The protein below binds the small molecule below.
Small molecule (SMILES): Nc1ncnc2c1ncn2[C@@H]1O[C@H](CO[P](=O)(O)O[P](=O)(O)CP(=O)(O)O)[C@@H](O)[C@H]1O

Sequence of chain 1.A:
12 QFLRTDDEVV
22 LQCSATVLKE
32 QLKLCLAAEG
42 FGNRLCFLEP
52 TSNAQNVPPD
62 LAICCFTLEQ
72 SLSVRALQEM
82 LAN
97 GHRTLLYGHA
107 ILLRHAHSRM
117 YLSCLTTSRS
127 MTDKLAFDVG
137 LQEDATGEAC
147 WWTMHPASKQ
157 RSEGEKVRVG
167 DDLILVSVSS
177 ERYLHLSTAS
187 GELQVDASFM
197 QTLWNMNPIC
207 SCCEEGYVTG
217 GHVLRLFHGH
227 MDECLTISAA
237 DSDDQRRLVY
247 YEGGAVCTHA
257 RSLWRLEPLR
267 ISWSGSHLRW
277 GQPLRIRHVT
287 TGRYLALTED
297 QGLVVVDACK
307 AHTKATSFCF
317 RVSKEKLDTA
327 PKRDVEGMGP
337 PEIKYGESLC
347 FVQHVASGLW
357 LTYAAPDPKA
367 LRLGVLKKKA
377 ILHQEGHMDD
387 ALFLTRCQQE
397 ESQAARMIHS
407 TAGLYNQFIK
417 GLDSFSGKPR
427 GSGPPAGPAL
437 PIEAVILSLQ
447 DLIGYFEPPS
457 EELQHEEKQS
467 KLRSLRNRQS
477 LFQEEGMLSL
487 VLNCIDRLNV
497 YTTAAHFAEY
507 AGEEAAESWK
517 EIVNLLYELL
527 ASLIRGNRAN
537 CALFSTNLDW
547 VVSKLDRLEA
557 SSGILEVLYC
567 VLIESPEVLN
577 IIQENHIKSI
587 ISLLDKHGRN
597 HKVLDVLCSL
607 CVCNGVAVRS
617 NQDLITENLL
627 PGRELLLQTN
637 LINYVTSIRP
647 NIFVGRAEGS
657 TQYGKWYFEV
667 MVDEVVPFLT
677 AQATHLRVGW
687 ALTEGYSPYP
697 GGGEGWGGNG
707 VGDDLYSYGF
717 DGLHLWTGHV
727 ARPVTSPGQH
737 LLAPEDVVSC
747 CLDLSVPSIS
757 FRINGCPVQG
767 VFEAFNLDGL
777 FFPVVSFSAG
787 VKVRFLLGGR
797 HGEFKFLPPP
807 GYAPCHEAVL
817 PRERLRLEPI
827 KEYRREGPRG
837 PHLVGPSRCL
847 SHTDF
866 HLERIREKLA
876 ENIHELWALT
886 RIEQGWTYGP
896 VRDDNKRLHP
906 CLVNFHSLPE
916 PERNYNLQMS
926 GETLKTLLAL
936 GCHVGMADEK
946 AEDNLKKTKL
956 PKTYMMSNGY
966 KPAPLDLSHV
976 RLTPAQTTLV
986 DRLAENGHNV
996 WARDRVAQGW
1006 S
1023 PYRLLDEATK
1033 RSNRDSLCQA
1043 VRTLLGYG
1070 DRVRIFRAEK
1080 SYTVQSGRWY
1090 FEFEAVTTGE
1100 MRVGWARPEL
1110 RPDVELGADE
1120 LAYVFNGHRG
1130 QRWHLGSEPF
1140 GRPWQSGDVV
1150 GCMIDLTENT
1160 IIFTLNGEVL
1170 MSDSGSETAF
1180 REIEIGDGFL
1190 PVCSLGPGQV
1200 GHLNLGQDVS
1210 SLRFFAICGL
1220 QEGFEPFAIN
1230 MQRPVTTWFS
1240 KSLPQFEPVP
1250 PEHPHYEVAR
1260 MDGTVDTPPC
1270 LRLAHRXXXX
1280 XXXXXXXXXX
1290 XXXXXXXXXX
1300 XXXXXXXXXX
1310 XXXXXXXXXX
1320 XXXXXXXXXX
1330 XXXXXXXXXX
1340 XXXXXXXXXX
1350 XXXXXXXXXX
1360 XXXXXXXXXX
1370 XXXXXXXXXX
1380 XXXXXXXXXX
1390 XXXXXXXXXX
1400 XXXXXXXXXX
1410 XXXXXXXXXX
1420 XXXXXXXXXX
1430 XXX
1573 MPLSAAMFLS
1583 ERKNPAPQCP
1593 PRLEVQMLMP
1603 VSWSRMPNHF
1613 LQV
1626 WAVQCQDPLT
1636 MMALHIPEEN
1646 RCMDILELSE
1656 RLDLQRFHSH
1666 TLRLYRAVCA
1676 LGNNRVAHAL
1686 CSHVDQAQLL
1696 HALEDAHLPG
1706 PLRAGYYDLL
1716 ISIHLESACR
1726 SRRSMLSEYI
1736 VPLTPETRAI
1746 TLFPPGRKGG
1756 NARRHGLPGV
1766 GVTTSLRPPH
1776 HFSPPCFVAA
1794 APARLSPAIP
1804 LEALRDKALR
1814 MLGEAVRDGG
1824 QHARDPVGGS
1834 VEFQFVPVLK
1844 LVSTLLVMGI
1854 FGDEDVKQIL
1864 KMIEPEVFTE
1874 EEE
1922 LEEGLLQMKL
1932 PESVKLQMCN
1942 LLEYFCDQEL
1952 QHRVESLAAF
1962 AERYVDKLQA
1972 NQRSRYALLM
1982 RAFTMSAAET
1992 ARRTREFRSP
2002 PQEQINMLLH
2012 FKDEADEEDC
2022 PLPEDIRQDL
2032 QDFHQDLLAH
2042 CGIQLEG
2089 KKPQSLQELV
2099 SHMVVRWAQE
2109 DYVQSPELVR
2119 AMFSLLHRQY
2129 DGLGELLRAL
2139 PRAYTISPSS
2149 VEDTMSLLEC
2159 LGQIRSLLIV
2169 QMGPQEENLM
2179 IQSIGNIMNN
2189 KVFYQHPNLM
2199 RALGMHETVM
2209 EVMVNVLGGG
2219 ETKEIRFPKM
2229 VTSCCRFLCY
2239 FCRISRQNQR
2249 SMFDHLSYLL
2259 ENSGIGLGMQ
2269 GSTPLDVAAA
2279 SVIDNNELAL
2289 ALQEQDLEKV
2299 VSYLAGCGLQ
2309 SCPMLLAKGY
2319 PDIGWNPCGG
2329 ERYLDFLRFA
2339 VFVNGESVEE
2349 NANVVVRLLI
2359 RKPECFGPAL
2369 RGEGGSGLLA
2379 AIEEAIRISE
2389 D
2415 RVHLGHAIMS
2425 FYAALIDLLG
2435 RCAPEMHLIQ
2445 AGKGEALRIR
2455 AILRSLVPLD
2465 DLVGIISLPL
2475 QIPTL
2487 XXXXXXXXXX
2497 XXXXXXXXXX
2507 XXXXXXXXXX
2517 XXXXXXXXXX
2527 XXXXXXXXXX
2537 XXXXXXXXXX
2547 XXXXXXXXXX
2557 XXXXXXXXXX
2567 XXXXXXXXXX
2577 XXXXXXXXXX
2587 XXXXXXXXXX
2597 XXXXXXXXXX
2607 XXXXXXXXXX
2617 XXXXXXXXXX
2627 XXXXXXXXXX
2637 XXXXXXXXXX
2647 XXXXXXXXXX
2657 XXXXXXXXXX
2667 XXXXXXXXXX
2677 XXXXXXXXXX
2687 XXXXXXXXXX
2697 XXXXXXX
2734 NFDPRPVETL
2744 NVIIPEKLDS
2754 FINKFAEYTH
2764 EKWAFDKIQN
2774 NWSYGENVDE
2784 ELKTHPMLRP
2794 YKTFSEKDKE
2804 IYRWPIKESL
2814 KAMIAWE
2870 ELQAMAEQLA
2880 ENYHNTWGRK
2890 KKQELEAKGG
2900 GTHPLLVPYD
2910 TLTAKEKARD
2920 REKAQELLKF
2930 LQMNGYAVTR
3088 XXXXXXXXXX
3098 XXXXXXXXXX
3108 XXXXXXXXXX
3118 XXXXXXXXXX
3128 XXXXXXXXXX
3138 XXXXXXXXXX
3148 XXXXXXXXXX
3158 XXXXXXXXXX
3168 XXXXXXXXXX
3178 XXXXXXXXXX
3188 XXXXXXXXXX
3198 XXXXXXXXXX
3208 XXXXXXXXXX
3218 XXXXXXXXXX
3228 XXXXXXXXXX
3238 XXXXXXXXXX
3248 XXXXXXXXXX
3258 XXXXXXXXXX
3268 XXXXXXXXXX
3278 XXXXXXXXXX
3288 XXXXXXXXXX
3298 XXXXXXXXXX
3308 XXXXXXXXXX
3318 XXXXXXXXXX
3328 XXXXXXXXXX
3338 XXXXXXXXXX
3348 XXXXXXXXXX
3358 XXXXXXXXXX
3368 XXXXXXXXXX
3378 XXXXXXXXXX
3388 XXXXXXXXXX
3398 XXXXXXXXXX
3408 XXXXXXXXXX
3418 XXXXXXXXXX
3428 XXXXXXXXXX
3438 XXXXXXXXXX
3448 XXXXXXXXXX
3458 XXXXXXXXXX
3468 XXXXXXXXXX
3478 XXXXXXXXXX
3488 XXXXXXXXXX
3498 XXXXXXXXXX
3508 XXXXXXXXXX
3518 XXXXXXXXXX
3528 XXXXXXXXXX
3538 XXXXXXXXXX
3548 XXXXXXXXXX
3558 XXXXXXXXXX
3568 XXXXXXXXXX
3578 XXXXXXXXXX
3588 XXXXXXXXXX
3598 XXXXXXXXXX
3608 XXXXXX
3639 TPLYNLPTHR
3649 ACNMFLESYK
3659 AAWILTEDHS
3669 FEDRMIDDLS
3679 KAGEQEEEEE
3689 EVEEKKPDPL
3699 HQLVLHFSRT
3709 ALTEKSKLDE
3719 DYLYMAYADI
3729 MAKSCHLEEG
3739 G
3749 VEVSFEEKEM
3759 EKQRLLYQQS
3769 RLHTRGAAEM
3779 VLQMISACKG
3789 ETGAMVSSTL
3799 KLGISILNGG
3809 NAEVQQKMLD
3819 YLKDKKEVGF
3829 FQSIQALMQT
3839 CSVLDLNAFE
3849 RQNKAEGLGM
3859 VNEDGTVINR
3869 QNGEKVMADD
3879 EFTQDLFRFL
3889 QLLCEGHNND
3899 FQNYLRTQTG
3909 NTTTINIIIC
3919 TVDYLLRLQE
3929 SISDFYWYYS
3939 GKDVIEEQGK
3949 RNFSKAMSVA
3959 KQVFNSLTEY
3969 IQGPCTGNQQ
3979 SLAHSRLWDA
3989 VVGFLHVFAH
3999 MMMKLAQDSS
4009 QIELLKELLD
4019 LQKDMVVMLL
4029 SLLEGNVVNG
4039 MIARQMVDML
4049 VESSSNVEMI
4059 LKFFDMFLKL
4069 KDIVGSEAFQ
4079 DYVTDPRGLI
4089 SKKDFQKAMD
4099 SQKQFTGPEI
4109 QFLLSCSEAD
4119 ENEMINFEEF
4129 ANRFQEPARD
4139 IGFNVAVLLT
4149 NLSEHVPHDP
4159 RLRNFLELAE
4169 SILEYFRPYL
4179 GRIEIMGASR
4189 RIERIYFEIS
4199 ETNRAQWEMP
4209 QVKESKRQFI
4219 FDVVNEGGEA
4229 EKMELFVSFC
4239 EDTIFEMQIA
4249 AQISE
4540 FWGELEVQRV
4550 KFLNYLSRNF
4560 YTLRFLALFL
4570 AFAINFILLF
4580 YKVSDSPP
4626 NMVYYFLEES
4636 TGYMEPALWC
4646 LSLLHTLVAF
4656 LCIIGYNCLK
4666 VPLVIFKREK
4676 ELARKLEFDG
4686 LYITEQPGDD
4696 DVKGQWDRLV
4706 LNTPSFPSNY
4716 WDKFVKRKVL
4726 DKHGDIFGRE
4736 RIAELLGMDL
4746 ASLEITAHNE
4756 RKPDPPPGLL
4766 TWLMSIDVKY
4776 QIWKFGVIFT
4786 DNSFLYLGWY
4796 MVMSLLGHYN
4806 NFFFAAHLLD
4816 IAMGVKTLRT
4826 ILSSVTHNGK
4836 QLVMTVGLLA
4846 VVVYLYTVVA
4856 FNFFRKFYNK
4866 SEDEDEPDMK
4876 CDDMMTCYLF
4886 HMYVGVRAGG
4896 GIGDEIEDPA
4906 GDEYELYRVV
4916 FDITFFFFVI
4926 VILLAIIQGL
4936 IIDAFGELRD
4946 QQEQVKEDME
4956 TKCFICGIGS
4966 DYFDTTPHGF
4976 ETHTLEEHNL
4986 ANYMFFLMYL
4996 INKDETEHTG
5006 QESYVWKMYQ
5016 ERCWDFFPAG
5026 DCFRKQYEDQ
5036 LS

Binding-site contacts:
Ligand atom C2' contacts residue MET4954 of chain 1.A at 4.4 Å (hydrophobic).
Ligand atom C1' contacts residue MET4954 of chain 1.A at 3.1 Å (hydrophobic).
Ligand atom C4' contacts residue MET4954 of chain 1.A at 4.1 Å (hydrophobic).
Ligand atom C4 contacts residue THR4979 of chain 1.A at 4.2 Å.
Ligand atom N6 contacts residue ASN4984 of chain 1.A at 2.9 Å.
Ligand atom N7 contacts residue LEU4985 of chain 1.A at 3.3 Å.
Ligand atom N3 contacts residue MET4954 of chain 1.A at 3.6 Å.
Ligand atom O1A contacts residue ARG4215 of chain 1.A at 3.6 Å (salt-bridge).
Ligand atom O4' contacts residue MET4954 of chain 1.A at 3.0 Å.
Ligand atom C8 contacts residue LEU4985 of chain 1.A at 4.2 Å (hydrophobic).
Ligand atom C2 contacts residue LYS4957 of chain 1.A at 3.5 Å.
Ligand atom N6 contacts residue HIS4983 of chain 1.A at 4.0 Å.
Ligand atom O2A contacts residue LYS4214 of chain 1.A at 3.4 Å (salt-bridge).
Ligand atom C4 contacts residue MET4954 of chain 1.A at 3.7 Å (hydrophobic).
Ligand atom PB contacts residue LYS4211 of chain 1.A at 4.2 Å.
Ligand atom C2 contacts residue CYS4958 of chain 1.A at 3.5 Å (hydrophobic).
Ligand atom O2' contacts residue MET4954 of chain 1.A at 4.4 Å.
Ligand atom C4 contacts residue LEU4985 of chain 1.A at 4.3 Å (hydrophobic).
Ligand atom O1B contacts residue LYS4211 of chain 1.A at 2.8 Å (salt-bridge).
Ligand atom N1 contacts residue CYS4958 of chain 1.A at 2.9 Å (h-bond).
Ligand atom N6 contacts residue CYS4958 of chain 1.A at 3.8 Å.
Ligand atom N3 contacts residue THR4979 of chain 1.A at 3.8 Å.
Ligand atom N7 contacts residue ASN4984 of chain 1.A at 3.8 Å.
Ligand atom O3A contacts residue LYS4214 of chain 1.A at 4.3 Å.
Ligand atom C2 contacts residue THR4979 of chain 1.A at 3.5 Å.
Ligand atom N1 contacts residue THR4979 of chain 1.A at 3.7 Å.
Ligand atom C5 contacts residue LEU4985 of chain 1.A at 3.3 Å (hydrophobic).
Ligand atom C6 contacts residue LEU4985 of chain 1.A at 3.3 Å (hydrophobic).
Ligand atom C6 contacts residue ASN4984 of chain 1.A at 4.0 Å.
Ligand atom C6 contacts residue THR4979 of chain 1.A at 4.2 Å.
Ligand atom C5 contacts residue ASN4984 of chain 1.A at 4.3 Å.
Ligand atom N6 contacts residue LEU4985 of chain 1.A at 3.1 Å.
Ligand atom PG contacts residue LYS4211 of chain 1.A at 4.4 Å.
Ligand atom C6 contacts residue CYS4958 of chain 1.A at 3.6 Å (hydrophobic).
Ligand atom N1 contacts residue LYS4957 of chain 1.A at 4.4 Å.
Ligand atom N1 contacts residue LEU4985 of chain 1.A at 4.2 Å.
Ligand atom O1G contacts residue LYS4211 of chain 1.A at 3.1 Å (salt-bridge).
Ligand atom N9 contacts residue MET4954 of chain 1.A at 3.5 Å (h-bond).
Ligand atom N3 contacts residue LYS4957 of chain 1.A at 4.0 Å.
Ligand atom C5 contacts residue THR4979 of chain 1.A at 4.4 Å.